Sequence of chain 13.A:
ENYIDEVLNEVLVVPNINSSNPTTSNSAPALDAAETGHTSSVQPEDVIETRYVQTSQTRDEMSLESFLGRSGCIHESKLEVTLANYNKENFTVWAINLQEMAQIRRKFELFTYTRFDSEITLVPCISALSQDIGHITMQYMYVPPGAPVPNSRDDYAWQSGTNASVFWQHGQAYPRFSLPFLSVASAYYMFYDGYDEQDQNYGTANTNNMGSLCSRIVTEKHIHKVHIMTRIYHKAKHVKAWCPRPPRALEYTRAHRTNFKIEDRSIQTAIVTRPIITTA

This protein binds this small molecule.
Small molecule (SMILES): CCOc1noc2cc(OCCC3CCN(c4ccc(C)nn4)CC3)ccc12

Binding-site contacts:
Ligand atom C22 contacts residue ILE123 of chain 13.A at 3.6 Å (hydrophobic).
Ligand atom C21 contacts residue ILE123 of chain 13.A at 3.8 Å (hydrophobic).
Ligand atom C18 contacts residue LEU182 of chain 13.A at 3.2 Å (hydrophobic).
Ligand atom C18 contacts residue ILE99 of chain 13.A at 3.8 Å (hydrophobic).
Ligand atom C09 contacts residue LEU101 of chain 13.A at 3.8 Å (hydrophobic).
Ligand atom C27 contacts residue PHE180 of chain 13.A at 3.2 Å (hydrophobic).
Ligand atom C25 contacts residue PHE180 of chain 13.A at 3.5 Å (hydrophobic).
Ligand atom C19 contacts residue LEU182 of chain 13.A at 3.6 Å (hydrophobic).
Ligand atom C12 contacts residue ILE99 of chain 13.A at 3.7 Å (hydrophobic).
Ligand atom O26 contacts residue PHE180 of chain 13.A at 3.7 Å.
Ligand atom N08 contacts residue LEU101 of chain 13.A at 3.8 Å.
Ligand atom C13 contacts residue MET213 of chain 13.A at 3.4 Å (hydrophobic).
Ligand atom N24 contacts residue LEU216 of chain 13.A at 3.5 Å.
Ligand atom C28 contacts residue ALA167 of chain 13.A at 3.1 Å (hydrophobic).
Ligand atom C01 contacts residue TYR192 of chain 13.A at 2.9 Å (hydrophobic).
Ligand atom C15 contacts residue ILE123 of chain 13.A at 3.6 Å (hydrophobic).
Ligand atom N07 contacts residue LEU101 of chain 13.A at 3.7 Å.
Ligand atom O26 contacts residue TYR145 of chain 13.A at 3.2 Å.
Ligand atom C28 contacts residue TYR143 of chain 13.A at 3.4 Å (hydrophobic).
Ligand atom C14 contacts residue HIS237 of chain 13.A at 3.5 Å.
Ligand atom C17 contacts residue ILE99 of chain 13.A at 3.8 Å (hydrophobic).
Ligand atom C03 contacts residue ASN211 of chain 13.A at 3.1 Å.
Ligand atom N06 contacts residue LEU101 of chain 13.A at 3.2 Å.
Ligand atom C05 contacts residue LEU101 of chain 13.A at 3.9 Å (hydrophobic).
Ligand atom C04 contacts residue MET213 of chain 13.A at 3.9 Å (hydrophobic).
Ligand atom N24 contacts residue PHE180 of chain 13.A at 3.6 Å.
Ligand atom C09 contacts residue TYR191 of chain 13.A at 3.6 Å (hydrophobic).
Ligand atom C22 contacts residue ILE99 of chain 13.A at 3.9 Å (hydrophobic).
Ligand atom C28 contacts residue TYR145 of chain 13.A at 3.3 Å (hydrophobic).
Ligand atom C14 contacts residue SER121 of chain 13.A at 3.5 Å.
Ligand atom O23 contacts residue LEU216 of chain 13.A at 3.7 Å.
Ligand atom C15 contacts residue LEU182 of chain 13.A at 3.7 Å (hydrophobic).
Ligand atom C10 contacts residue TYR191 of chain 13.A at 3.7 Å (hydrophobic).
Ligand atom C18 contacts residue TYR145 of chain 13.A at 3.8 Å (hydrophobic).
Ligand atom C04 contacts residue ASN211 of chain 13.A at 3.4 Å.
Ligand atom C19 contacts residue TYR145 of chain 13.A at 3.2 Å (hydrophobic).
Ligand atom O16 contacts residue ILE99 of chain 13.A at 3.6 Å.
Ligand atom C01 contacts residue THR207 of chain 13.A at 2.9 Å.
Ligand atom C17 contacts residue LEU182 of chain 13.A at 3.7 Å (hydrophobic).
Ligand atom C28 contacts residue MET144 of chain 13.A at 3.8 Å (hydrophobic).